Sequence of chain 1.A:
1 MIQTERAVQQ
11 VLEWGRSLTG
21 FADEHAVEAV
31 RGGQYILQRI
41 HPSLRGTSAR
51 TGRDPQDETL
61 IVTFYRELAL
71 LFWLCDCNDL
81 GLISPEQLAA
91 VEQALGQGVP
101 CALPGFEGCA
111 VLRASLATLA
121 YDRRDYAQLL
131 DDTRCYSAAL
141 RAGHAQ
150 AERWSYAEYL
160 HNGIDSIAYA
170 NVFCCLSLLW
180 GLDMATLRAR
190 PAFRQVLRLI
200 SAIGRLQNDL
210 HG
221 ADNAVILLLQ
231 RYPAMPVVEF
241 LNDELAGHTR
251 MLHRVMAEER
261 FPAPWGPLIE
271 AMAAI

The protein below binds the small molecule below.
Small molecule (SMILES): C=C1CC[C@@H]2C(C)(C)CCC[C@@]2(C)[C@@H]1CC/C(C)=C/COP(=O)(O)OP(=O)(O)O

Binding-site contacts:
Ligand atom CAH contacts residue PHE72 of chain 1.A at 3.6 Å (hydrophobic).
Ligand atom OAZ contacts residue ALA221 of chain 1.A at 3.0 Å.
Ligand atom OBB contacts residue TYR136 of chain 1.A at 3.8 Å.
Ligand atom OBC contacts residue ARG204 of chain 1.A at 3.1 Å (salt-bridge).
Ligand atom PAU contacts residue SER165 of chain 1.A at 3.3 Å.
Ligand atom CAH contacts residue LEU68 of chain 1.A at 3.5 Å (hydrophobic).
Ligand atom OBA contacts residue ASP222 of chain 1.A at 3.6 Å (salt-bridge).
Ligand atom CAS contacts residue SER165 of chain 1.A at 3.9 Å.
Ligand atom PAU contacts residue LEU140 of chain 1.A at 3.7 Å.
Ligand atom CAS contacts residue ILE166 of chain 1.A at 3.9 Å (hydrophobic).
Ligand atom CAR contacts residue CYS75 of chain 1.A at 3.3 Å (hydrophobic).
Ligand atom CAG contacts residue LEU68 of chain 1.A at 3.4 Å (hydrophobic).
Ligand atom CAX contacts residue LEU71 of chain 1.A at 3.2 Å (hydrophobic).
Ligand atom OBB contacts residue SER165 of chain 1.A at 2.5 Å (h-bond).
Ligand atom OAZ contacts residue CYS75 of chain 1.A at 3.8 Å.
Ligand atom OAY contacts residue CYS75 of chain 1.A at 2.6 Å (h-bond).
Ligand atom CAJ contacts residue PHE72 of chain 1.A at 3.7 Å (hydrophobic).
Ligand atom CAL contacts residue TYR136 of chain 1.A at 3.9 Å (hydrophobic).
Ligand atom OBC contacts residue ASN207 of chain 1.A at 3.7 Å.
Ligand atom CAP contacts residue ILE36 of chain 1.A at 3.5 Å (hydrophobic).
Ligand atom CAQ contacts residue SER165 of chain 1.A at 3.7 Å.
Ligand atom PAU contacts residue ARG204 of chain 1.A at 3.5 Å.
Ligand atom CAD contacts residue PHE72 of chain 1.A at 3.8 Å (hydrophobic).
Ligand atom OBA contacts residue ALA221 of chain 1.A at 3.0 Å.
Ligand atom CAO contacts residue LEU68 of chain 1.A at 3.9 Å (hydrophobic).
Ligand atom OAV contacts residue ARG204 of chain 1.A at 3.3 Å (salt-bridge).
Ligand atom CAP contacts residue VAL171 of chain 1.A at 3.9 Å (hydrophobic).
Ligand atom CAX contacts residue ALA167 of chain 1.A at 3.4 Å (hydrophobic).
Ligand atom CAO contacts residue GLY32 of chain 1.A at 3.4 Å.
Ligand atom CAN contacts residue ILE166 of chain 1.A at 3.7 Å (hydrophobic).
Ligand atom CAM contacts residue ILE166 of chain 1.A at 3.9 Å (hydrophobic).
Ligand atom OAZ contacts residue ASP79 of chain 1.A at 3.2 Å (salt-bridge).
Ligand atom OAT contacts residue SER165 of chain 1.A at 2.9 Å (h-bond).
Ligand atom CAI contacts residue LEU71 of chain 1.A at 3.9 Å (hydrophobic).
Ligand atom OAT contacts residue ARG204 of chain 1.A at 2.5 Å (salt-bridge).
Ligand atom OBB contacts residue LEU140 of chain 1.A at 2.7 Å.
Ligand atom CAP contacts residue MET272 of chain 1.A at 3.7 Å (hydrophobic).
Ligand atom PAW contacts residue ALA221 of chain 1.A at 3.6 Å.
Ligand atom CAS contacts residue ARG204 of chain 1.A at 3.4 Å.
Ligand atom PAU contacts residue CYS75 of chain 1.A at 3.9 Å.